Binding-site contacts:
Ligand atom O7 contacts residue TRP308 of chain 1.A at 3.5 Å.
Ligand atom C5 contacts residue ASN309 of chain 1.A at 3.5 Å.
Ligand atom C7 contacts residue TRP308 of chain 1.A at 4.3 Å (hydrophobic).
Ligand atom C2 contacts residue GLN305 of chain 1.A at 4.0 Å.
Ligand atom C3 contacts residue ASN309 of chain 1.A at 4.0 Å.
Ligand atom C1 contacts residue ASN309 of chain 1.A at 1.5 Å.
Ligand atom N2 contacts residue ASN309 of chain 1.A at 2.6 Å (h-bond).
Ligand atom C4 contacts residue ASN309 of chain 1.A at 4.3 Å.
Ligand atom O5 contacts residue ASN309 of chain 1.A at 2.2 Å (h-bond).
Ligand atom C7 contacts residue ASN309 of chain 1.A at 2.6 Å.
Ligand atom O4 contacts residue GLN305 of chain 1.A at 4.1 Å.
Ligand atom O6 contacts residue GLY167 of chain 1.B at 4.0 Å.
Ligand atom O7 contacts residue GLN305 of chain 1.A at 3.5 Å (h-bond).
Ligand atom O6 contacts residue GLY166 of chain 1.B at 4.3 Å.
Ligand atom C6 contacts residue GLN305 of chain 1.A at 3.9 Å.
Ligand atom O7 contacts residue ASN309 of chain 1.A at 3.0 Å (h-bond).
Ligand atom C7 contacts residue GLN305 of chain 1.A at 4.4 Å.
Ligand atom C5 contacts residue GLN305 of chain 1.A at 4.1 Å.
Ligand atom C1 contacts residue GLN305 of chain 1.A at 4.0 Å.
Ligand atom O3 contacts residue GLN305 of chain 1.A at 4.5 Å.
Ligand atom C3 contacts residue GLN305 of chain 1.A at 4.5 Å.
Ligand atom C8 contacts residue ASN309 of chain 1.A at 3.2 Å.
Ligand atom C2 contacts residue ASN309 of chain 1.A at 2.9 Å.
Ligand atom C4 contacts residue GLN305 of chain 1.A at 3.5 Å.
Ligand atom C8 contacts residue TRP308 of chain 1.A at 4.3 Å (hydrophobic).
Ligand atom O5 contacts residue GLN305 of chain 1.A at 4.0 Å.

Sequence of chain 1.B:
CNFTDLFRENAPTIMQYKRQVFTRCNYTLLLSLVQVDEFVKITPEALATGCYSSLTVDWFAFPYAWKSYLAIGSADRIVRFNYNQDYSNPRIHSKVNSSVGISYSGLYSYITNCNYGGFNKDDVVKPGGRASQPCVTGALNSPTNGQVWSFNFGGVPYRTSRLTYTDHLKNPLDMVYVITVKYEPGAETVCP

Sequence of chain 1.A:
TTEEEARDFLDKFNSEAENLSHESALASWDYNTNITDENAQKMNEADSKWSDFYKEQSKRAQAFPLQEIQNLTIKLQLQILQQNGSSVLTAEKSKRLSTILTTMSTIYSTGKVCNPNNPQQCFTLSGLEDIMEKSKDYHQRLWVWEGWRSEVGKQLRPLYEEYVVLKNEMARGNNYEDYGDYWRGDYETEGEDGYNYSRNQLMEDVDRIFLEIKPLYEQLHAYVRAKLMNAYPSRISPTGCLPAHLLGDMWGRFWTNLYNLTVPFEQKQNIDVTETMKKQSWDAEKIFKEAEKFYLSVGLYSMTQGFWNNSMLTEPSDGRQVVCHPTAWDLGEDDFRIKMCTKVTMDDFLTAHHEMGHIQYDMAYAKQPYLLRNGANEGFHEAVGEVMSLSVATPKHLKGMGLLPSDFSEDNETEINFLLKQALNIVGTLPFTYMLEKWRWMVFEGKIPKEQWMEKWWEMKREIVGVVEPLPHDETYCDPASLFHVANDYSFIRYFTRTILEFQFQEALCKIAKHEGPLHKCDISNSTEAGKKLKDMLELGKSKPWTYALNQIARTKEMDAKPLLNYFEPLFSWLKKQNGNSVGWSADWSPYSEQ

A small-molecule ligand and the protein it binds are described below.
Small molecule (SMILES): CC(=O)N[C@@H]1[C@@H](O)[C@H](O)[C@@H](CO)O[C@H]1O